Binding-site contacts:
Ligand atom BR23 contacts residue TYR47 of chain 1.C at 3.4 Å.
Ligand atom C5 contacts residue TYR64 of chain 1.C at 3.6 Å (hydrophobic).
Ligand atom CL31 contacts residue ALA50 of chain 1.C at 3.4 Å.
Ligand atom O18 contacts residue LEU110 of chain 1.C at 3.0 Å.
Ligand atom C12 contacts residue TYR93 of chain 1.C at 3.7 Å (hydrophobic).
Ligand atom N8 contacts residue ASP73 of chain 1.C at 2.8 Å (salt-bridge).
Ligand atom O19 contacts residue TRP60 of chain 1.C at 3.2 Å (h-bond).
Ligand atom CL31 contacts residue GLY38 of chain 1.C at 3.6 Å.
Ligand atom C9 contacts residue SER129 of chain 1.C at 3.7 Å.
Ligand atom C29 contacts residue TYR47 of chain 1.C at 3.6 Å (hydrophobic).
Ligand atom O18 contacts residue TRP60 of chain 1.C at 3.1 Å (h-bond).
Ligand atom C12 contacts residue THR75 of chain 1.C at 3.6 Å.
Ligand atom O17 contacts residue SER129 of chain 1.C at 3.1 Å (h-bond).
Ligand atom O18 contacts residue TYR56 of chain 1.C at 3.5 Å.
Ligand atom BR24 contacts residue TYR64 of chain 1.C at 3.6 Å.
Ligand atom O19 contacts residue TYR64 of chain 1.C at 3.7 Å.
Ligand atom C29 contacts residue GLY126 of chain 1.C at 3.6 Å.
Ligand atom C13 contacts residue TYR93 of chain 1.C at 3.2 Å (hydrophobic).
Ligand atom N8 contacts residue THR75 of chain 1.C at 3.7 Å.
Ligand atom C11 contacts residue TRP88 of chain 1.C at 3.5 Å (hydrophobic).
Ligand atom C11 contacts residue THR115 of chain 1.C at 3.7 Å.
Ligand atom C4 contacts residue LEU36 of chain 1.C at 3.6 Å (hydrophobic).
Ligand atom N16 contacts residue TYR56 of chain 1.C at 3.7 Å.
Ligand atom N16 contacts residue TRP60 of chain 1.C at 3.5 Å (h-bond).
Ligand atom C26 contacts residue ALA127 of chain 1.C at 3.5 Å (hydrophobic).
Ligand atom C1 contacts residue TYR64 of chain 1.C at 3.6 Å (hydrophobic).
Ligand atom C7 contacts residue ASP73 of chain 1.C at 3.4 Å.
Ligand atom C3 contacts residue TYR64 of chain 1.C at 3.5 Å (hydrophobic).
Ligand atom O22 contacts residue LEU36 of chain 1.C at 3.4 Å.
Ligand atom CL31 contacts residue LEU39 of chain 1.C at 3.7 Å.
Ligand atom O17 contacts residue TYR56 of chain 1.C at 2.7 Å (h-bond).
Ligand atom C28 contacts residue TYR47 of chain 1.C at 3.7 Å (hydrophobic).
Ligand atom C2 contacts residue TYR64 of chain 1.C at 3.5 Å (hydrophobic).
Ligand atom C9 contacts residue TYR56 of chain 1.C at 3.7 Å (hydrophobic).
Ligand atom C11 contacts residue THR75 of chain 1.C at 3.5 Å.
Ligand atom C4 contacts residue TYR64 of chain 1.C at 3.6 Å (hydrophobic).
Ligand atom C6 contacts residue TYR64 of chain 1.C at 3.7 Å (hydrophobic).
Ligand atom O22 contacts residue GLY38 of chain 1.C at 3.6 Å.
Ligand atom O19 contacts residue TYR56 of chain 1.C at 3.7 Å.
Ligand atom C12 contacts residue TRP88 of chain 1.C at 3.3 Å (hydrophobic).

The protein below binds the small molecule below.
Small molecule (SMILES): O=C(Oc1c(Br)cc(Br)cc1CNC(=O)c1ccccc1[N+](=O)[O-])c1ccccc1Cl

Sequence of chain 1.C:
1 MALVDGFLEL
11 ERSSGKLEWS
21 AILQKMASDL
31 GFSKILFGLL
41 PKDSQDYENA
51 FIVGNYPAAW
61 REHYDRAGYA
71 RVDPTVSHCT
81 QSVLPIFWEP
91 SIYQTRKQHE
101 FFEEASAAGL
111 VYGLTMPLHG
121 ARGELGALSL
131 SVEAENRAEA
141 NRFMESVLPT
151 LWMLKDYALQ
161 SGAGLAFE